Sequence of chain 1.H:
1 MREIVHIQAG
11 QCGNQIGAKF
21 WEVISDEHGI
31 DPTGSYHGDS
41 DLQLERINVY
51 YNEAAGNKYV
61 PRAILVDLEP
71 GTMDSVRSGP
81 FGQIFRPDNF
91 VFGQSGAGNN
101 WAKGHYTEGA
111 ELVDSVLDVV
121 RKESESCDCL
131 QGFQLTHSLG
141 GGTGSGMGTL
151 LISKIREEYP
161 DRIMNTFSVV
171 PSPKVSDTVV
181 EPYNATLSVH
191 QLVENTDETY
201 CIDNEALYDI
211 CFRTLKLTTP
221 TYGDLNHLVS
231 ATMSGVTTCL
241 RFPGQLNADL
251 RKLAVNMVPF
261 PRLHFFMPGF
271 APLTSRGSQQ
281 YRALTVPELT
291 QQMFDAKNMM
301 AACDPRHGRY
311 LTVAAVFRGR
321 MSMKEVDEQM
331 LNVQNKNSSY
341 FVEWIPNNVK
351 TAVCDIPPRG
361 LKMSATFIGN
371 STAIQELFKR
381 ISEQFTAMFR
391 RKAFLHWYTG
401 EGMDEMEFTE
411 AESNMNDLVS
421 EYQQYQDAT

The small molecule below binds the protein below.
Small molecule (SMILES): Nc1nc2c(ncn2[C@@H]2O[C@H](CO[P](=O)(O)O[P](=O)(O)OP(O)(O)=S)[C@@H](O)[C@H]2O)c(=O)[nH]1

Binding-site contacts:
Ligand atom N3 contacts residue ASN204 of chain 1.H at 3.2 Å (h-bond).
Ligand atom O2' contacts residue TYR222 of chain 1.H at 3.0 Å (h-bond).
Ligand atom O2' contacts residue ASP177 of chain 1.H at 3.4 Å (salt-bridge).
Ligand atom O1B contacts residue THR143 of chain 1.H at 3.3 Å.
Ligand atom O2B contacts residue THR143 of chain 1.H at 3.1 Å (h-bond).
Ligand atom C5 contacts residue CYS12 of chain 1.H at 3.8 Å (hydrophobic).
Ligand atom C4 contacts residue CYS12 of chain 1.H at 3.9 Å (hydrophobic).
Ligand atom O2G contacts residue THR143 of chain 1.H at 3.2 Å.
Ligand atom C2 contacts residue ASN226 of chain 1.H at 3.6 Å.
Ligand atom N2 contacts residue ASN226 of chain 1.H at 3.5 Å (h-bond).
Ligand atom C2' contacts residue TYR222 of chain 1.H at 3.6 Å (hydrophobic).
Ligand atom N9 contacts residue CYS12 of chain 1.H at 3.8 Å.
Ligand atom N1 contacts residue ASN226 of chain 1.H at 2.8 Å (h-bond).
Ligand atom C8 contacts residue CYS12 of chain 1.H at 3.7 Å (hydrophobic).
Ligand atom O6 contacts residue GLN15 of chain 1.H at 2.8 Å (h-bond).
Ligand atom O5' contacts residue SER138 of chain 1.H at 3.6 Å.
Ligand atom O6 contacts residue ASN226 of chain 1.H at 3.4 Å (h-bond).
Ligand atom C2 contacts residue ASN204 of chain 1.H at 3.7 Å.
Ligand atom O3G contacts residue THR143 of chain 1.H at 3.2 Å (h-bond).
Ligand atom O1B contacts residue GLY10 of chain 1.H at 3.3 Å.
Ligand atom O1B contacts residue GLN11 of chain 1.H at 2.9 Å (h-bond).
Ligand atom N2 contacts residue ASN204 of chain 1.H at 3.0 Å (h-bond).
Ligand atom PB contacts residue THR143 of chain 1.H at 3.7 Å.
Ligand atom N7 contacts residue CYS12 of chain 1.H at 3.6 Å.
Ligand atom O2B contacts residue GLY144 of chain 1.H at 3.3 Å (h-bond).
Ligand atom C3' contacts residue ASP177 of chain 1.H at 3.6 Å.
Ligand atom O2B contacts residue GLY141 of chain 1.H at 3.6 Å.
Ligand atom O3G contacts residue GLY142 of chain 1.H at 2.6 Å (h-bond).
Ligand atom C6 contacts residue ASN226 of chain 1.H at 3.6 Å.
Ligand atom O3' contacts residue ASP177 of chain 1.H at 3.4 Å.
Ligand atom O2A contacts residue GLN11 of chain 1.H at 3.0 Å.
Ligand atom O3G contacts residue GLY141 of chain 1.H at 3.7 Å.
Ligand atom O2' contacts residue ASN204 of chain 1.H at 3.3 Å (h-bond).
Ligand atom S1G contacts residue ASN99 of chain 1.H at 3.6 Å.
Ligand atom O2G contacts residue GLU69 of chain 1.H at 2.9 Å (salt-bridge).
Ligand atom C4' contacts residue SER138 of chain 1.H at 3.7 Å.
Ligand atom O4' contacts residue SER138 of chain 1.H at 2.9 Å (h-bond).
Ligand atom O3G contacts residue ASN99 of chain 1.H at 3.7 Å.
Ligand atom O2B contacts residue GLY142 of chain 1.H at 3.2 Å (h-bond).
Ligand atom O2A contacts residue CYS12 of chain 1.H at 2.8 Å (h-bond).